Binding-site contacts:
Ligand atom C17 contacts residue THR303 of chain 2.A at 3.5 Å.
Ligand atom C1 contacts residue ASP459 of chain 2.A at 4.0 Å.
Ligand atom C18 contacts residue PHE169 of chain 2.A at 4.2 Å (hydrophobic).
Ligand atom C3 contacts residue ASP459 of chain 2.A at 3.4 Å.
Ligand atom C2 contacts residue PHE296 of chain 2.A at 4.0 Å (hydrophobic).
Ligand atom C contacts residue TRP176 of chain 2.A at 4.2 Å (hydrophobic).
Ligand atom C5 contacts residue ASP459 of chain 2.A at 3.7 Å.
Ligand atom C1 contacts residue PHE169 of chain 2.A at 4.2 Å (hydrophobic).
Ligand atom C2 contacts residue VAL301 of chain 2.A at 4.2 Å (hydrophobic).
Ligand atom C18 contacts residue ASN168 of chain 2.A at 4.2 Å.
Ligand atom C18 contacts residue VAL301 of chain 2.A at 3.9 Å (hydrophobic).
Ligand atom C17 contacts residue VAL301 of chain 2.A at 3.3 Å (hydrophobic).
Ligand atom C2 contacts residue ASP459 of chain 2.A at 3.9 Å.
Ligand atom C7 contacts residue PHE169 of chain 2.A at 4.0 Å (hydrophobic).
Ligand atom C3 contacts residue PHE296 of chain 2.A at 3.6 Å (hydrophobic).
Ligand atom O3 contacts residue VAL301 of chain 2.A at 4.0 Å.
Ligand atom C18 contacts residue PHE467 of chain 2.A at 4.2 Å (hydrophobic).
Ligand atom C8 contacts residue TRP176 of chain 2.A at 3.3 Å (hydrophobic).
Ligand atom N contacts residue PHE467 of chain 2.A at 3.6 Å.
Ligand atom O2 contacts residue PHE169 of chain 2.A at 4.2 Å.
Ligand atom C8 contacts residue PHE467 of chain 2.A at 3.4 Å (hydrophobic).
Ligand atom C contacts residue ASP459 of chain 2.A at 4.0 Å.
Ligand atom C7 contacts residue THR303 of chain 2.A at 3.7 Å.
Ligand atom C7 contacts residue VAL301 of chain 2.A at 4.2 Å (hydrophobic).
Ligand atom C4 contacts residue ASP459 of chain 2.A at 3.1 Å.
Ligand atom C18 contacts residue THR303 of chain 2.A at 3.7 Å.
Ligand atom O3 contacts residue THR303 of chain 2.A at 2.9 Å (h-bond).
Ligand atom O2 contacts residue NAI1 of chain 2.I at 3.6 Å.
Ligand atom C17 contacts residue ALA302 of chain 2.A at 4.2 Å (hydrophobic).
Ligand atom O2 contacts residue ASN168 of chain 2.A at 3.2 Å (h-bond).
Ligand atom C8 contacts residue THR303 of chain 2.A at 4.0 Å.
Ligand atom O3 contacts residue PHE467 of chain 2.A at 3.6 Å.
Ligand atom O2 contacts residue ALA302 of chain 2.A at 3.6 Å (h-bond).
Ligand atom C17 contacts residue PHE169 of chain 2.A at 3.3 Å (hydrophobic).
Ligand atom O3 contacts residue LEU429 of chain 2.A at 4.2 Å.
Ligand atom C3 contacts residue PHE169 of chain 2.A at 4.2 Å (hydrophobic).
Ligand atom C2 contacts residue PHE169 of chain 2.A at 3.4 Å (hydrophobic).
Ligand atom O3 contacts residue ALA302 of chain 2.A at 3.0 Å.
Ligand atom C18 contacts residue ALA302 of chain 2.A at 3.4 Å (hydrophobic).
Ligand atom N contacts residue TRP176 of chain 2.A at 3.0 Å.

Sequence of chain 2.A:
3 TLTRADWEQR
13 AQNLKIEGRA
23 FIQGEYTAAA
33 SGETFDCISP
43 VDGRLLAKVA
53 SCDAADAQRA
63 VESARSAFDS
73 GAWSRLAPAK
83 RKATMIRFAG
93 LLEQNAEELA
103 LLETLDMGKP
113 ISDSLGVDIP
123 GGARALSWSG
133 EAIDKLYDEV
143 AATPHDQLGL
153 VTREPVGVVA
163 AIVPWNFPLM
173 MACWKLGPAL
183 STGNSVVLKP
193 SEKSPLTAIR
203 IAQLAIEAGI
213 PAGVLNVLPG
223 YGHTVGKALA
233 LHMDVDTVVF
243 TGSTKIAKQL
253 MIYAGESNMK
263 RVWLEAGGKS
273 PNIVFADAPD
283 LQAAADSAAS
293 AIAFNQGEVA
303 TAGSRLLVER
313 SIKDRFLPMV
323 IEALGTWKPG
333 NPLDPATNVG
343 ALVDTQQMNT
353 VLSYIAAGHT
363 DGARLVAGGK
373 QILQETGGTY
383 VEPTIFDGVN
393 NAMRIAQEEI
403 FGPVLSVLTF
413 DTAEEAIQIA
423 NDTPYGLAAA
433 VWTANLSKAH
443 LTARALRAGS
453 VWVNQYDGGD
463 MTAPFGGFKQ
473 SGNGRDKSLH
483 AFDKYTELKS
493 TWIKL

The small molecule below binds the protein below.
Small molecule (SMILES): O=C(O)Cc1c[nH]c2ccccc12